Sequence of chain 1.E:
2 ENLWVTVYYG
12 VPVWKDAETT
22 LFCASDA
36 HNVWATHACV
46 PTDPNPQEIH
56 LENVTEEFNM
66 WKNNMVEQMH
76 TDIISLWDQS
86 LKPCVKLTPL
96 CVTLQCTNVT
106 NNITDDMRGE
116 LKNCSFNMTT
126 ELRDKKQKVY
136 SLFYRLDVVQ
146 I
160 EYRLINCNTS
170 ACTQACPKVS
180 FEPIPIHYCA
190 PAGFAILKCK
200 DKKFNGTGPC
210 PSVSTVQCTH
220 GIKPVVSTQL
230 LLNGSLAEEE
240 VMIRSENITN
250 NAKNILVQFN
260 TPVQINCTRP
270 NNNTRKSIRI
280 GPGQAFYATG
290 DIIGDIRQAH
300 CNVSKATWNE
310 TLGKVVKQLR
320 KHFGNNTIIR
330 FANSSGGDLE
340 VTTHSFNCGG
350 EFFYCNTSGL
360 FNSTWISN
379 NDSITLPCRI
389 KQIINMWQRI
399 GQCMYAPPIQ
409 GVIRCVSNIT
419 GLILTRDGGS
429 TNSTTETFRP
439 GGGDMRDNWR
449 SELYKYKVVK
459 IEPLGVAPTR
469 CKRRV

Binding-site contacts:
Ligand atom C1 contacts residue ASN416 of chain 1.E at 1.4 Å.
Ligand atom C7 contacts residue ASN416 of chain 1.E at 3.8 Å.
Ligand atom O5 contacts residue PRO261 of chain 1.E at 3.8 Å.
Ligand atom C8 contacts residue ASN232 of chain 1.E at 4.5 Å.
Ligand atom C5 contacts residue ASN416 of chain 1.E at 3.6 Å.
Ligand atom N2 contacts residue ASN416 of chain 1.E at 2.9 Å (h-bond).
Ligand atom C2 contacts residue ASN416 of chain 1.E at 2.4 Å.
Ligand atom C4 contacts residue ASN416 of chain 1.E at 4.1 Å.
Ligand atom C6 contacts residue PRO261 of chain 1.E at 4.3 Å (hydrophobic).
Ligand atom O6 contacts residue PRO261 of chain 1.E at 3.3 Å.
Ligand atom O5 contacts residue ASN416 of chain 1.E at 2.3 Å (h-bond).
Ligand atom O7 contacts residue ASN416 of chain 1.E at 4.1 Å.
Ligand atom C3 contacts residue ASN416 of chain 1.E at 3.7 Å.

A small-molecule ligand and the protein it binds are described below.
Small molecule (SMILES): CC(=O)N[C@H]1[C@H](O[C@H]2[C@H](O)[C@@H](NC(C)=O)CO[C@@H]2CO)O[C@H](CO)[C@@H](O[C@@H]2O[C@H](CO)[C@@H](O)[C@H](O)[C@@H]2O)[C@@H]1O